A small-molecule ligand and the protein it binds are described below.
Small molecule (SMILES): CC(=O)N[C@@H]1[C@@H](O)[C@H](O)[C@@H](CO)O[C@H]1O

Binding-site contacts:
Ligand atom C2 contacts residue GLU122 of chain 1.D at 4.3 Å.
Ligand atom C5 contacts residue ASN143 of chain 1.D at 3.7 Å.
Ligand atom C3 contacts residue ASN143 of chain 1.D at 3.7 Å.
Ligand atom C5 contacts residue GLN169 of chain 1.D at 4.1 Å.
Ligand atom C1 contacts residue ASN143 of chain 1.D at 1.4 Å.
Ligand atom O6 contacts residue GLU123 of chain 1.D at 3.8 Å.
Ligand atom O5 contacts residue VAL124 of chain 1.D at 3.2 Å (h-bond).
Ligand atom C7 contacts residue ASN143 of chain 1.D at 3.1 Å.
Ligand atom O7 contacts residue GLU122 of chain 1.D at 3.6 Å.
Ligand atom C5 contacts residue VAL124 of chain 1.D at 4.0 Å (hydrophobic).
Ligand atom C4 contacts residue ASN143 of chain 1.D at 4.2 Å.
Ligand atom O5 contacts residue GLN169 of chain 1.D at 4.3 Å.
Ligand atom C3 contacts residue GLN169 of chain 1.D at 4.2 Å.
Ligand atom C1 contacts residue VAL124 of chain 1.D at 4.2 Å (hydrophobic).
Ligand atom C8 contacts residue ASN143 of chain 1.D at 4.5 Å.
Ligand atom C6 contacts residue VAL124 of chain 1.D at 3.7 Å (hydrophobic).
Ligand atom O6 contacts residue LYS173 of chain 1.D at 4.1 Å.
Ligand atom C1 contacts residue GLU123 of chain 1.D at 4.0 Å.
Ligand atom N2 contacts residue ASN143 of chain 1.D at 2.8 Å (h-bond).
Ligand atom O5 contacts residue GLU123 of chain 1.D at 3.1 Å.
Ligand atom O7 contacts residue ASN143 of chain 1.D at 2.9 Å (h-bond).
Ligand atom O6 contacts residue GLN169 of chain 1.D at 4.3 Å.
Ligand atom O6 contacts residue VAL124 of chain 1.D at 3.2 Å (h-bond).
Ligand atom C1 contacts residue GLU122 of chain 1.D at 3.9 Å.
Ligand atom C5 contacts residue GLU123 of chain 1.D at 3.9 Å.
Ligand atom N2 contacts residue THR144 of chain 1.D at 4.5 Å.
Ligand atom C2 contacts residue ASN143 of chain 1.D at 2.4 Å.
Ligand atom C1 contacts residue GLN169 of chain 1.D at 4.2 Å.
Ligand atom O5 contacts residue ASN143 of chain 1.D at 2.4 Å (h-bond).
Ligand atom O5 contacts residue GLU122 of chain 1.D at 4.0 Å.
Ligand atom C4 contacts residue GLU123 of chain 1.D at 4.1 Å.
Ligand atom C6 contacts residue GLU123 of chain 1.D at 3.3 Å.
Ligand atom C8 contacts residue THR144 of chain 1.D at 4.2 Å.

Sequence of chain 1.D:
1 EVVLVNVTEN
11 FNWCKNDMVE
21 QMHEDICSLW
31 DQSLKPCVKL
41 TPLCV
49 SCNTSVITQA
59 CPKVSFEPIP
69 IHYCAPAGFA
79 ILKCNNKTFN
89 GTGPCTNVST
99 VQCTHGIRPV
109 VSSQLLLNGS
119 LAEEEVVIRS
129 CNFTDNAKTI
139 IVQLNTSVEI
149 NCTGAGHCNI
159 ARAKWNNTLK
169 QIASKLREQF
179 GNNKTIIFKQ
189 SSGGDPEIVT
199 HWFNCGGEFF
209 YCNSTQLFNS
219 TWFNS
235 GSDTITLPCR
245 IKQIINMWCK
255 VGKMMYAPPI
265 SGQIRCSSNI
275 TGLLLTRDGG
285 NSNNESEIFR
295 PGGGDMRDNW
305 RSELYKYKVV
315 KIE